Binding-site contacts:
Ligand atom C7 contacts residue ASN59 of chain 1.B at 3.3 Å.
Ligand atom O7 contacts residue SER61 of chain 1.B at 3.6 Å.
Ligand atom C6 contacts residue TYR57 of chain 1.B at 4.1 Å (hydrophobic).
Ligand atom C7 contacts residue SER61 of chain 1.B at 4.3 Å.
Ligand atom C2 contacts residue ASN59 of chain 1.B at 2.2 Å.
Ligand atom C3 contacts residue ASN59 of chain 1.B at 3.6 Å.
Ligand atom C8 contacts residue ASN54 of chain 1.B at 4.4 Å.
Ligand atom O5 contacts residue ASN59 of chain 1.B at 2.5 Å (h-bond).
Ligand atom O7 contacts residue ASN59 of chain 1.B at 4.2 Å.
Ligand atom N2 contacts residue ASN59 of chain 1.B at 2.9 Å (h-bond).
Ligand atom C8 contacts residue ASN59 of chain 1.B at 3.0 Å.
Ligand atom C4 contacts residue ASN59 of chain 1.B at 4.1 Å.
Ligand atom O6 contacts residue TYR57 of chain 1.B at 4.0 Å.
Ligand atom C5 contacts residue ASN59 of chain 1.B at 3.7 Å.
Ligand atom C8 contacts residue SER61 of chain 1.B at 4.1 Å.
Ligand atom C8 contacts residue SER60 of chain 1.B at 4.3 Å.
Ligand atom O3 contacts residue ASN59 of chain 1.B at 4.3 Å.
Ligand atom O5 contacts residue TYR57 of chain 1.B at 4.2 Å.
Ligand atom C1 contacts residue ASN59 of chain 1.B at 1.5 Å.
Ligand atom C5 contacts residue TYR57 of chain 1.B at 4.2 Å (hydrophobic).

Sequence of chain 1.B:
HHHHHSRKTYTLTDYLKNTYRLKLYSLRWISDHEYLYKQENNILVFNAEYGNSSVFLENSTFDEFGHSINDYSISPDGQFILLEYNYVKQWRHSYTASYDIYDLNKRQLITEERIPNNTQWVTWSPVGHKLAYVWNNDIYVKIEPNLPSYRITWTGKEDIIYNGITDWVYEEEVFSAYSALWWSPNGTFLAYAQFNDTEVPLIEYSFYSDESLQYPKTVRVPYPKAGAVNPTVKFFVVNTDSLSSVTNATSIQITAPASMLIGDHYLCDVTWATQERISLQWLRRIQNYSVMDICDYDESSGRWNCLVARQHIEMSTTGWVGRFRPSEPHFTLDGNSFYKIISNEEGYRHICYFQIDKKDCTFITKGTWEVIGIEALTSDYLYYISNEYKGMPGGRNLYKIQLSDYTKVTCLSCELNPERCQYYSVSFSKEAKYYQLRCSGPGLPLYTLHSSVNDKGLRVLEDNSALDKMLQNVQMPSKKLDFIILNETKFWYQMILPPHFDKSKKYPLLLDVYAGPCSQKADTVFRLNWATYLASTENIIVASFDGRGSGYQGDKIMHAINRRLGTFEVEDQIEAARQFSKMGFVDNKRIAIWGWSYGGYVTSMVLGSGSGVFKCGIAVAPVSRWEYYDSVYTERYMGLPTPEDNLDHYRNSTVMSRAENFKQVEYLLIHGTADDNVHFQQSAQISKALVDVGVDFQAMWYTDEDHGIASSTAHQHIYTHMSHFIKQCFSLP

This small molecule binds to this protein.
Small molecule (SMILES): CC(=O)N[C@@H]1[C@@H](O)[C@H](O)[C@@H](CO)O[C@H]1O